This protein binds this small molecule.
Small molecule (SMILES): CC(=O)N[C@@H]1[C@@H](O)[C@H](O)[C@@H](CO)O[C@H]1O

Binding-site contacts:
Ligand atom C5 contacts residue ASN698 of chain 1.A at 3.7 Å.
Ligand atom C7 contacts residue ASN698 of chain 1.A at 3.1 Å.
Ligand atom C8 contacts residue GLY1120 of chain 1.A at 3.7 Å.
Ligand atom O5 contacts residue ASN698 of chain 1.A at 2.4 Å (h-bond).
Ligand atom C4 contacts residue ASN698 of chain 1.A at 4.2 Å.
Ligand atom N2 contacts residue ASN698 of chain 1.A at 2.9 Å (h-bond).
Ligand atom C3 contacts residue ASN698 of chain 1.A at 3.8 Å.
Ligand atom O6 contacts residue ASN698 of chain 1.A at 4.5 Å.
Ligand atom O7 contacts residue ASN698 of chain 1.A at 3.0 Å (h-bond).
Ligand atom C1 contacts residue ASN698 of chain 1.A at 1.4 Å.
Ligand atom C2 contacts residue ASN698 of chain 1.A at 2.5 Å.
Ligand atom C8 contacts residue ASN698 of chain 1.A at 4.3 Å.

Sequence of chain 1.A:
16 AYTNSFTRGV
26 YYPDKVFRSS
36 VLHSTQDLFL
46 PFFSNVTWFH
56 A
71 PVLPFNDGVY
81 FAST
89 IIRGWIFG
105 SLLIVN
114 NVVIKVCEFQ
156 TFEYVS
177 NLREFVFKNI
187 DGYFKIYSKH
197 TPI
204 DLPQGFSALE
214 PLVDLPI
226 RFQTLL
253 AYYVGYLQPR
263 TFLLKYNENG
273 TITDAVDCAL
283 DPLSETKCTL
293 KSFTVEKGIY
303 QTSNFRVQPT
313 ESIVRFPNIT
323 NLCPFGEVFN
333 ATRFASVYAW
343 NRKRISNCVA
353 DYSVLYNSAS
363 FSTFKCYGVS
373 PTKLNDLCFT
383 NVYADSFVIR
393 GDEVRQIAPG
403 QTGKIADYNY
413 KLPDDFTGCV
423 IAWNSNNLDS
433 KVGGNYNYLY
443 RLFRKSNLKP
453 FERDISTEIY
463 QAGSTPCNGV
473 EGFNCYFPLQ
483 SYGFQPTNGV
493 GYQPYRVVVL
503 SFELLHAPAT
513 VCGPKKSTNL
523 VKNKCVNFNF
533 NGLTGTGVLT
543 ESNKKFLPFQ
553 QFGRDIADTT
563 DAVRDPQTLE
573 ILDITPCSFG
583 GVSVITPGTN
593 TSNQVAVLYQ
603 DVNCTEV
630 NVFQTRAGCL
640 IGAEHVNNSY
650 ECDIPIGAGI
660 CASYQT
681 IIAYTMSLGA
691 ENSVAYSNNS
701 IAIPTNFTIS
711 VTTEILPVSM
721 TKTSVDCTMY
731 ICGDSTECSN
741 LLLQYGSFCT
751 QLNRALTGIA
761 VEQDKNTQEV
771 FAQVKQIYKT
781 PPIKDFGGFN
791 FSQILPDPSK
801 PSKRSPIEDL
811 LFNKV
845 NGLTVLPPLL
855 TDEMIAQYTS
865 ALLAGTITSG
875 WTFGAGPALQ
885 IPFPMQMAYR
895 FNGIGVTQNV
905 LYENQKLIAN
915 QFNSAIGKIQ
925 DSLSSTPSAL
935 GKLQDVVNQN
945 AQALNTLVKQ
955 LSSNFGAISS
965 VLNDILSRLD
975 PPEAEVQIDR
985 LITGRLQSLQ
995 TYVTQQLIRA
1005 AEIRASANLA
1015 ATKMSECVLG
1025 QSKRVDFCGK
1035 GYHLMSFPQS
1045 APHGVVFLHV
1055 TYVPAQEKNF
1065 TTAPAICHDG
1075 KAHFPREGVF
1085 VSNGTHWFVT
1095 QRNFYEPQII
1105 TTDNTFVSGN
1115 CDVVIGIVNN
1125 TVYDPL